The protein below binds the small molecule below.
Small molecule (SMILES): CO[C@@H]1O[C@H](CO)[C@H](O)[C@H](O)[C@H]1O[C@H]1O[C@H](CO)[C@H](O)[C@H](O)[C@H]1O

Sequence of chain 1.G:
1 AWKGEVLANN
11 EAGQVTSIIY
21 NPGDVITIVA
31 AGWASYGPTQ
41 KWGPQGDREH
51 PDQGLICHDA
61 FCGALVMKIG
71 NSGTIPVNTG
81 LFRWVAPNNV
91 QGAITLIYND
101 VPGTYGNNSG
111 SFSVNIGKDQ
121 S

Binding-site contacts:
Ligand atom O5 contacts residue HIS50 of chain 1.G at 3.3 Å (h-bond).
Ligand atom C3 contacts residue GLN53 of chain 1.G at 4.1 Å.
Ligand atom O4 contacts residue CA1 of chain 1.W at 2.6 Å.
Ligand atom C7 contacts residue HIS50 of chain 1.G at 4.2 Å.
Ligand atom C6 contacts residue GLN53 of chain 1.G at 3.7 Å.
Ligand atom C4 contacts residue ASP100 of chain 1.G at 3.6 Å.
Ligand atom O3 contacts residue TYR36 of chain 1.G at 3.6 Å.
Ligand atom C3 contacts residue THR104 of chain 1.G at 3.9 Å.
Ligand atom O4 contacts residue THR104 of chain 1.G at 3.3 Å (h-bond).
Ligand atom O3 contacts residue ASN107 of chain 1.G at 3.0 Å (h-bond).
Ligand atom C1 contacts residue HIS50 of chain 1.G at 4.2 Å.
Ligand atom C1 contacts residue TYR36 of chain 1.G at 3.8 Å (hydrophobic).
Ligand atom O3 contacts residue THR104 of chain 1.G at 3.2 Å (h-bond).
Ligand atom C2 contacts residue HIS50 of chain 1.G at 4.1 Å.
Ligand atom C4 contacts residue THR104 of chain 1.G at 3.5 Å.
Ligand atom O1 contacts residue HIS50 of chain 1.G at 3.6 Å.
Ligand atom C6 contacts residue HIS50 of chain 1.G at 3.4 Å.
Ligand atom C6 contacts residue ASP100 of chain 1.G at 3.5 Å.
Ligand atom C4 contacts residue CA1 of chain 1.W at 3.5 Å.
Ligand atom C2 contacts residue CA1 of chain 1.W at 3.9 Å.
Ligand atom O3 contacts residue CA1 of chain 1.W at 2.6 Å.
Ligand atom C3 contacts residue CA1 of chain 1.W at 3.5 Å.
Ligand atom C5 contacts residue HIS50 of chain 1.G at 3.9 Å.
Ligand atom C2 contacts residue ASN107 of chain 1.G at 3.8 Å.
Ligand atom C3 contacts residue TYR36 of chain 1.G at 3.9 Å (hydrophobic).
Ligand atom C2 contacts residue TYR36 of chain 1.G at 3.4 Å (hydrophobic).
Ligand atom O4 contacts residue TYR36 of chain 1.G at 3.4 Å (h-bond).
Ligand atom O6 contacts residue HIS50 of chain 1.G at 2.7 Å (h-bond).
Ligand atom O6 contacts residue VAL101 of chain 1.G at 4.0 Å.
Ligand atom C5 contacts residue GLN53 of chain 1.G at 4.1 Å.
Ligand atom O4 contacts residue GLN53 of chain 1.G at 3.1 Å (h-bond).
Ligand atom O2 contacts residue TYR36 of chain 1.G at 4.0 Å.
Ligand atom O3 contacts residue GLN53 of chain 1.G at 3.1 Å (h-bond).
Ligand atom O4 contacts residue ASP100 of chain 1.G at 2.5 Å (salt-bridge).
Ligand atom C5 contacts residue ASP100 of chain 1.G at 4.1 Å.
Ligand atom C3 contacts residue ASN107 of chain 1.G at 4.1 Å.
Ligand atom O5 contacts residue TYR36 of chain 1.G at 3.4 Å.
Ligand atom O6 contacts residue GLN53 of chain 1.G at 2.6 Å (h-bond).
Ligand atom O2 contacts residue ASN107 of chain 1.G at 3.1 Å (h-bond).
Ligand atom C6 contacts residue VAL101 of chain 1.G at 3.6 Å (hydrophobic).